Binding-site contacts:
Ligand atom C8 contacts residue THR24 of chain 1.A at 3.5 Å.
Ligand atom O4 contacts residue ASN38 of chain 1.A at 3.7 Å.
Ligand atom O4 contacts residue ALA39 of chain 1.A at 3.9 Å.
Ligand atom C3 contacts residue ALA39 of chain 1.A at 4.4 Å (hydrophobic).
Ligand atom C8 contacts residue THR37 of chain 1.A at 3.4 Å.
Ligand atom N2 contacts residue THR37 of chain 1.A at 4.5 Å.
Ligand atom O3 contacts residue ASN38 of chain 1.A at 3.8 Å.
Ligand atom C5 contacts residue ASN22 of chain 1.A at 3.7 Å.
Ligand atom C4 contacts residue ASN22 of chain 1.A at 4.3 Å.
Ligand atom C8 contacts residue GLY23 of chain 1.A at 4.4 Å.
Ligand atom C7 contacts residue ASN22 of chain 1.A at 3.2 Å.
Ligand atom C2 contacts residue ASN22 of chain 1.A at 2.4 Å.
Ligand atom O3 contacts residue ASN38 of chain 1.A at 4.4 Å.
Ligand atom O3 contacts residue NAG1 of chain 1.J at 4.3 Å.
Ligand atom C2 contacts residue ASN38 of chain 1.A at 4.3 Å.
Ligand atom O3 contacts residue ALA39 of chain 1.A at 3.0 Å (h-bond).
Ligand atom O5 contacts residue ASN22 of chain 1.A at 2.6 Å (h-bond).
Ligand atom C7 contacts residue THR37 of chain 1.A at 4.4 Å.
Ligand atom N2 contacts residue ASN22 of chain 1.A at 2.6 Å (h-bond).
Ligand atom O7 contacts residue THR24 of chain 1.A at 4.1 Å.
Ligand atom C8 contacts residue ASN38 of chain 1.A at 3.8 Å.
Ligand atom O4 contacts residue NAG1 of chain 1.J at 3.6 Å.
Ligand atom O7 contacts residue ASN22 of chain 1.A at 3.4 Å (h-bond).
Ligand atom C7 contacts residue THR24 of chain 1.A at 4.3 Å.
Ligand atom C8 contacts residue ASN22 of chain 1.A at 4.2 Å.
Ligand atom C6 contacts residue NAG1 of chain 1.J at 3.5 Å.
Ligand atom C1 contacts residue ASN22 of chain 1.A at 1.4 Å.
Ligand atom N2 contacts residue ASN38 of chain 1.A at 4.5 Å.
Ligand atom C3 contacts residue ASN22 of chain 1.A at 3.7 Å.

This small molecule binds to this protein.
Small molecule (SMILES): CC(=O)N[C@H]1CO[C@H](CO[C@@H]2O[C@@H](C)[C@@H](O)[C@@H](O)[C@@H]2O)[C@@H](O)[C@@H]1O[C@H]1O[C@@H](C)[C@@H](O)[C@@H](O)[C@@H]1O

Sequence of chain 1.A:
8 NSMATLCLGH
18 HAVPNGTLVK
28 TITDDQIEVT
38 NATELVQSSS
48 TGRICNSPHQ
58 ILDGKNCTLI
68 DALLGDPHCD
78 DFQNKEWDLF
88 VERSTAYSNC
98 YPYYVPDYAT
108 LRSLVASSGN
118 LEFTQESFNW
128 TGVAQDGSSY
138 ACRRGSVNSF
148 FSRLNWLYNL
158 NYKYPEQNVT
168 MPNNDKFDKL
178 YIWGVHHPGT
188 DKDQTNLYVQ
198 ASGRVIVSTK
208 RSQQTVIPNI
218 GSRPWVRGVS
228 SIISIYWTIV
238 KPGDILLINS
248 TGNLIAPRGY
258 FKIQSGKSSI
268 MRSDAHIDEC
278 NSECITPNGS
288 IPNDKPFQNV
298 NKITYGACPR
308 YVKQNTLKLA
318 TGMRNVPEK